The small molecule below binds the protein below.
Small molecule (SMILES): COC1=C(OC)C(=O)C(C/C=C(\C)CC/C=C(\C)CC/C=C(\C)CC/C=C(\C)CC/C=C(\C)CC/C=C(\C)CC/C=C(\C)CC/C=C(\C)CC/C=C(\C)CCC=C(C)C)=C(C)C1=O

Sequence of chain 1.NB:
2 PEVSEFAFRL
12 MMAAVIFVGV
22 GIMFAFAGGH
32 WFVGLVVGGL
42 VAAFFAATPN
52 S

Binding-site contacts:
Ligand atom C5 contacts residue PHE7 of chain 1.NB at 3.6 Å (hydrophobic).
Ligand atom C4M contacts residue PHE8 of chain 1.IA at 3.8 Å (hydrophobic).
Ligand atom C10 contacts residue LEU39 of chain 1.IA at 3.7 Å (hydrophobic).
Ligand atom C1M contacts residue TRP42 of chain 1.IA at 3.8 Å (hydrophobic).
Ligand atom O2 contacts residue TRP42 of chain 1.IA at 3.9 Å.
Ligand atom C9 contacts residue LEU39 of chain 1.IA at 4.0 Å (hydrophobic).
Ligand atom C7 contacts residue TRP42 of chain 1.IA at 3.4 Å (hydrophobic).
Ligand atom C4M contacts residue PHE7 of chain 1.NB at 3.9 Å (hydrophobic).
Ligand atom C30 contacts residue LEU41 of chain 1.NB at 4.1 Å (hydrophobic).
Ligand atom C23 contacts residue GLY40 of chain 1.NB at 3.6 Å.
Ligand atom O2 contacts residue PHE7 of chain 1.NB at 3.9 Å.
Ligand atom C1M contacts residue PRO50 of chain 1.NB at 3.8 Å (hydrophobic).
Ligand atom C1 contacts residue PHE7 of chain 1.NB at 3.8 Å (hydrophobic).
Ligand atom O4 contacts residue TRP42 of chain 1.IA at 4.0 Å.
Ligand atom C3M contacts residue TRP42 of chain 1.IA at 3.9 Å (hydrophobic).
Ligand atom O3 contacts residue PHE7 of chain 1.NB at 3.5 Å.
Ligand atom C24 contacts residue GLY40 of chain 1.NB at 4.0 Å.
Ligand atom C3 contacts residue TRP42 of chain 1.IA at 4.0 Å (hydrophobic).
Ligand atom C9 contacts residue ALA48 of chain 1.NB at 4.1 Å (hydrophobic).
Ligand atom O5 contacts residue PHE8 of chain 1.IA at 4.2 Å.
Ligand atom C6 contacts residue TRP42 of chain 1.IA at 4.0 Å (hydrophobic).
Ligand atom C2 contacts residue TRP42 of chain 1.IA at 3.7 Å (hydrophobic).
Ligand atom C17 contacts residue ALA44 of chain 1.NB at 4.2 Å (hydrophobic).
Ligand atom C2 contacts residue PHE7 of chain 1.NB at 3.7 Å (hydrophobic).
Ligand atom C1 contacts residue TRP42 of chain 1.IA at 3.7 Å (hydrophobic).
Ligand atom O4 contacts residue PHE8 of chain 1.IA at 3.9 Å.
Ligand atom C4 contacts residue TRP42 of chain 1.IA at 4.2 Å (hydrophobic).
Ligand atom C6 contacts residue PHE7 of chain 1.NB at 3.7 Å (hydrophobic).
Ligand atom O5 contacts residue PHE7 of chain 1.NB at 3.9 Å.
Ligand atom C10 contacts residue ALA48 of chain 1.NB at 3.7 Å (hydrophobic).
Ligand atom C26 contacts residue LEU41 of chain 1.NB at 4.1 Å (hydrophobic).
Ligand atom C16 contacts residue ALA44 of chain 1.NB at 3.7 Å (hydrophobic).
Ligand atom O2 contacts residue PRO50 of chain 1.NB at 3.7 Å.
Ligand atom C20 contacts residue ALA43 of chain 1.NB at 4.2 Å (hydrophobic).
Ligand atom C13 contacts residue ALA47 of chain 1.NB at 3.5 Å (hydrophobic).
Ligand atom C26 contacts residue GLY40 of chain 1.NB at 3.6 Å.
Ligand atom C11 contacts residue ALA48 of chain 1.NB at 3.9 Å (hydrophobic).
Ligand atom C5 contacts residue TRP42 of chain 1.IA at 4.1 Å (hydrophobic).
Ligand atom C3 contacts residue PHE7 of chain 1.NB at 3.8 Å (hydrophobic).
Ligand atom C4 contacts residue PHE7 of chain 1.NB at 3.8 Å (hydrophobic).

Sequence of chain 1.IA:
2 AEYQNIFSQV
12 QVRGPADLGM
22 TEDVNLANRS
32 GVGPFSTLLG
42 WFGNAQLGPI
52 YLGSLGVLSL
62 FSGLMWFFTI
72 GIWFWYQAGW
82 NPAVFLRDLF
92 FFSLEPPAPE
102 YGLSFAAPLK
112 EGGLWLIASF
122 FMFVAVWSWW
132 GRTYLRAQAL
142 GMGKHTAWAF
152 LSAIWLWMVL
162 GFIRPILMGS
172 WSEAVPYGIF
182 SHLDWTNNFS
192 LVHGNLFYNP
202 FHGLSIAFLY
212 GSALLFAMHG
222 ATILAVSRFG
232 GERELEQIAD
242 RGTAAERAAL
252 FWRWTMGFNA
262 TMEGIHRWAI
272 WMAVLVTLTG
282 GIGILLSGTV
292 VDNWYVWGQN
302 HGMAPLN